Sequence of chain 23.F:
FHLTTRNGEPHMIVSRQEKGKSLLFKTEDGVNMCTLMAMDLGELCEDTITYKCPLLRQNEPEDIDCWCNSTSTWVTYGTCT

A small-molecule ligand and the protein it binds are described below.
Small molecule (SMILES): CC(=O)N[C@@H]1[C@@H](O)[C@H](O)[C@@H](CO)O[C@H]1O

Sequence of chain 23.E:
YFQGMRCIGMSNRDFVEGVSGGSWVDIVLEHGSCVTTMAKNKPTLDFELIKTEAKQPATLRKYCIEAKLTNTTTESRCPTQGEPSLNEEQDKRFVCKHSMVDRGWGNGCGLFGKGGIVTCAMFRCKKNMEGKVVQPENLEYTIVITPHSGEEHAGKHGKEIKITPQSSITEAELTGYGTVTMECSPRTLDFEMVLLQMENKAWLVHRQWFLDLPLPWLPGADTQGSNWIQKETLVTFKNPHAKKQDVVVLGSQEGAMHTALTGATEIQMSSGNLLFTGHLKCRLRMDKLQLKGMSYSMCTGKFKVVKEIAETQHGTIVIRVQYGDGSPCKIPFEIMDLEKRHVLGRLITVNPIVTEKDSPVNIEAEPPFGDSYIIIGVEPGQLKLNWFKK

Binding-site contacts:
Ligand atom O7 contacts residue MET126 of chain 23.E at 3.1 Å.
Ligand atom C4 contacts residue NAG1 of chain 23.Z at 2.9 Å.
Ligand atom O6 contacts residue GLU46 of chain 23.F at 3.8 Å.
Ligand atom C5 contacts residue ASN75 of chain 23.E at 3.2 Å.
Ligand atom C3 contacts residue ASN75 of chain 23.E at 3.5 Å.
Ligand atom O3 contacts residue NAG1 of chain 23.Z at 2.4 Å (h-bond).
Ligand atom C8 contacts residue ASN75 of chain 23.E at 3.0 Å.
Ligand atom C8 contacts residue PHE98 of chain 23.E at 3.6 Å (hydrophobic).
Ligand atom C1 contacts residue ASN75 of chain 23.E at 1.3 Å.
Ligand atom C7 contacts residue MET126 of chain 23.E at 3.8 Å (hydrophobic).
Ligand atom C6 contacts residue THR48 of chain 23.F at 4.4 Å.
Ligand atom C5 contacts residue NAG1 of chain 23.Z at 3.7 Å.
Ligand atom C3 contacts residue NAG1 of chain 23.Z at 3.3 Å.
Ligand atom C2 contacts residue ASN75 of chain 23.E at 2.6 Å.
Ligand atom O4 contacts residue NAG1 of chain 23.Z at 1.6 Å.
Ligand atom C8 contacts residue MET126 of chain 23.E at 3.7 Å (hydrophobic).
Ligand atom O5 contacts residue THR48 of chain 23.F at 4.0 Å.
Ligand atom C2 contacts residue NAG1 of chain 23.Z at 4.1 Å.
Ligand atom C6 contacts residue NAG1 of chain 23.Z at 3.4 Å.
Ligand atom C6 contacts residue CYS45 of chain 23.F at 4.4 Å (hydrophobic).
Ligand atom O5 contacts residue ASN75 of chain 23.E at 2.1 Å (h-bond).
Ligand atom C6 contacts residue ASN75 of chain 23.E at 3.8 Å.
Ligand atom O6 contacts residue THR48 of chain 23.F at 4.0 Å.
Ligand atom O6 contacts residue ASN75 of chain 23.E at 3.8 Å.
Ligand atom N2 contacts residue ASN75 of chain 23.E at 3.0 Å (h-bond).
Ligand atom C7 contacts residue ASN75 of chain 23.E at 2.8 Å.
Ligand atom O6 contacts residue CYS45 of chain 23.F at 3.4 Å (h-bond).
Ligand atom C4 contacts residue ASN75 of chain 23.E at 4.0 Å.
Ligand atom O7 contacts residue ASN75 of chain 23.E at 3.2 Å (h-bond).
Ligand atom O6 contacts residue NAG1 of chain 23.Z at 4.1 Å.